The protein below binds the small molecule below.
Small molecule (SMILES): C[C@H](NC(=O)[C@H](CC(=O)O)NC(=O)[C@H](CCCN=C(N)N)NC(=O)[C@H](CC1=c2ccccc2=NC1)NC(=O)[C@@H](NC(=O)[C@H](CCCN=C(N)N)NC(=O)[C@H](CCCCN)NC(=O)[C@@H](N)CCCN=C(N)N)[C@@H](C)O)C(=O)N[C@H](C=O)Cc1ccccc1

Sequence of chain 1.A:
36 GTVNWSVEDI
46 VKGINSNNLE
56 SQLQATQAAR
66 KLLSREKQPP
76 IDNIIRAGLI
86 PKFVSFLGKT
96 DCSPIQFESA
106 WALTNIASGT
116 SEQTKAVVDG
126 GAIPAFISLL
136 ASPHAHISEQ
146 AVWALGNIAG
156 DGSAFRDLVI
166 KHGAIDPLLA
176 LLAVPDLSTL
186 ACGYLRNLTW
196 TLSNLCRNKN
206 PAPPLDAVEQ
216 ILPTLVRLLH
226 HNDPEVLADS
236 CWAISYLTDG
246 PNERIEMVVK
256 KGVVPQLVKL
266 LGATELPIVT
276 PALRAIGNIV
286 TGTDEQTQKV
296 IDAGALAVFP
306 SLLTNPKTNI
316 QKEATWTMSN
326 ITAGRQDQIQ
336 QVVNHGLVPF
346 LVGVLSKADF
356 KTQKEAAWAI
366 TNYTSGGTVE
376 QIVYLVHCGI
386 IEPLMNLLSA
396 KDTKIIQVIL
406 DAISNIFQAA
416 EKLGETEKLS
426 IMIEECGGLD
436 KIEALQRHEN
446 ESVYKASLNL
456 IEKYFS

Binding-site contacts:
Ligand atom CE2 contacts residue GLU318 of chain 1.A at 3.8 Å.
Ligand atom CD contacts residue ASN367 of chain 1.A at 3.5 Å.
Ligand atom CD1 contacts residue LYS317 of chain 1.A at 3.8 Å.
Ligand atom NZ contacts residue ASN325 of chain 1.A at 3.2 Å (h-bond).
Ligand atom CZ contacts residue GLU360 of chain 1.A at 3.5 Å.
Ligand atom NH1 contacts residue GLU360 of chain 1.A at 3.4 Å (salt-bridge).
Ligand atom CE1 contacts residue LYS317 of chain 1.A at 3.6 Å.
Ligand atom CB contacts residue GLU360 of chain 1.A at 3.5 Å.
Ligand atom O contacts residue THR286 of chain 1.A at 3.4 Å.
Ligand atom C contacts residue ASN325 of chain 1.A at 3.6 Å.
Ligand atom CE contacts residue VAL285 of chain 1.A at 3.4 Å (hydrophobic).
Ligand atom NE1 contacts residue GLU318 of chain 1.A at 2.8 Å (salt-bridge).
Ligand atom N contacts residue ASN325 of chain 1.A at 2.9 Å (h-bond).
Ligand atom NH2 contacts residue GLU360 of chain 1.A at 2.5 Å (salt-bridge).
Ligand atom CE contacts residue GLY287 of chain 1.A at 3.3 Å.
Ligand atom CD contacts residue GLY287 of chain 1.A at 3.9 Å.
Ligand atom O contacts residue ASN367 of chain 1.A at 3.6 Å.
Ligand atom O contacts residue TRP321 of chain 1.A at 3.1 Å (h-bond).
Ligand atom O contacts residue ASN325 of chain 1.A at 3.0 Å (h-bond).
Ligand atom NH2 contacts residue TRP363 of chain 1.A at 3.5 Å.
Ligand atom CD1 contacts residue GLU318 of chain 1.A at 3.7 Å.
Ligand atom CA contacts residue TRP321 of chain 1.A at 3.7 Å (hydrophobic).
Ligand atom NZ contacts residue VAL285 of chain 1.A at 3.1 Å (h-bond).
Ligand atom CD contacts residue TRP363 of chain 1.A at 3.8 Å (hydrophobic).
Ligand atom CA contacts residue ASN325 of chain 1.A at 3.2 Å.
Ligand atom NZ contacts residue THR292 of chain 1.A at 2.9 Å (h-bond).
Ligand atom CZ contacts residue TRP321 of chain 1.A at 3.6 Å (hydrophobic).
Ligand atom NH1 contacts residue TRP363 of chain 1.A at 3.4 Å.
Ligand atom NE1 contacts residue ARG279 of chain 1.A at 3.3 Å (salt-bridge).
Ligand atom CB contacts residue ASN325 of chain 1.A at 3.7 Å.
Ligand atom CD contacts residue VAL285 of chain 1.A at 3.0 Å (hydrophobic).
Ligand atom CD contacts residue ASN325 of chain 1.A at 3.7 Å.
Ligand atom NE contacts residue TRP363 of chain 1.A at 3.6 Å.
Ligand atom CD1 contacts residue ARG279 of chain 1.A at 3.4 Å.
Ligand atom NH2 contacts residue SER324 of chain 1.A at 3.1 Å (h-bond).
Ligand atom CE1 contacts residue GLU360 of chain 1.A at 3.7 Å.
Ligand atom CB contacts residue ALA328 of chain 1.A at 3.5 Å (hydrophobic).
Ligand atom CZ contacts residue TRP363 of chain 1.A at 3.5 Å (hydrophobic).
Ligand atom N contacts residue TRP321 of chain 1.A at 3.5 Å.
Ligand atom NH1 contacts residue ASN367 of chain 1.A at 3.4 Å (h-bond).